The small molecule below binds the protein below.
Small molecule (SMILES): CC(=O)N[C@H]1[C@H](O[C@H]2[C@H](O)[C@@H](NC(C)=O)CO[C@@H]2CO)O[C@H](CO)[C@@H](O)[C@@H]1O

Sequence of chain 1.C:
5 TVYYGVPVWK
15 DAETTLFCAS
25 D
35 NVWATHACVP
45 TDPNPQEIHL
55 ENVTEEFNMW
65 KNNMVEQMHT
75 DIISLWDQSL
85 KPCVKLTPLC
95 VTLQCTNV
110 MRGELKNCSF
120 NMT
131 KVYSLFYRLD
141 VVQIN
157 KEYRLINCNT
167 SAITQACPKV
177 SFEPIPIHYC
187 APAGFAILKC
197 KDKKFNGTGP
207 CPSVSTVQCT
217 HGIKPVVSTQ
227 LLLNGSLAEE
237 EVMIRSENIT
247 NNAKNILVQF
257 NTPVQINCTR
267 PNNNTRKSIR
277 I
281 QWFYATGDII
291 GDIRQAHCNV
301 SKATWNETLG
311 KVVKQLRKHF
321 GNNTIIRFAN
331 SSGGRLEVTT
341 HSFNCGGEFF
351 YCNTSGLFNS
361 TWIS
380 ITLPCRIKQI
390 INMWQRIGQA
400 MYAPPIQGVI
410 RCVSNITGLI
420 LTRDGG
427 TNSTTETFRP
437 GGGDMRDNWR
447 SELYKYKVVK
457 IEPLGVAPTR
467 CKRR

Binding-site contacts:
Ligand atom O5 contacts residue ASN202 of chain 1.C at 3.7 Å.
Ligand atom C8 contacts residue ILE245 of chain 1.C at 3.8 Å (hydrophobic).
Ligand atom C7 contacts residue THR204 of chain 1.C at 4.4 Å.
Ligand atom C1 contacts residue ASN202 of chain 1.C at 3.3 Å.
Ligand atom O7 contacts residue THR204 of chain 1.C at 3.2 Å.
Ligand atom C6 contacts residue LYS200 of chain 1.C at 4.3 Å.
Ligand atom C8 contacts residue SER242 of chain 1.C at 3.3 Å.
Ligand atom C1 contacts residue THR204 of chain 1.C at 4.4 Å.